The protein below binds the small molecule below.
Small molecule (SMILES): Oc1ccc(F)cc1O

Binding-site contacts:
Ligand atom O7 contacts residue ARG167 of chain 3.D at 3.1 Å (salt-bridge).
Ligand atom C4 contacts residue ILE171 of chain 3.D at 4.3 Å (hydrophobic).
Ligand atom C4 contacts residue GLU168 of chain 3.D at 4.1 Å.
Ligand atom C3 contacts residue PRO164 of chain 3.D at 3.9 Å (hydrophobic).
Ligand atom O7 contacts residue ALA153 of chain 3.D at 4.0 Å.
Ligand atom C4 contacts residue PRO164 of chain 3.D at 4.5 Å (hydrophobic).
Ligand atom F9 contacts residue GLU168 of chain 3.D at 3.4 Å.
Ligand atom C1 contacts residue ARG167 of chain 3.D at 3.4 Å.
Ligand atom C2 contacts residue ARG167 of chain 3.D at 3.8 Å.
Ligand atom C5 contacts residue ILE171 of chain 3.D at 4.0 Å (hydrophobic).
Ligand atom C3 contacts residue GLU168 of chain 3.D at 4.2 Å.
Ligand atom C5 contacts residue LEU158 of chain 3.D at 4.2 Å (hydrophobic).
Ligand atom C3 contacts residue ARG167 of chain 3.D at 3.9 Å.
Ligand atom F9 contacts residue ILE171 of chain 3.D at 3.4 Å.
Ligand atom C5 contacts residue ASN152 of chain 3.D at 4.5 Å.
Ligand atom C6 contacts residue ARG167 of chain 3.D at 3.8 Å.
Ligand atom O7 contacts residue ASN152 of chain 3.D at 4.5 Å.
Ligand atom C5 contacts residue ARG167 of chain 3.D at 3.7 Å.
Ligand atom O8 contacts residue PRO164 of chain 3.D at 3.6 Å.
Ligand atom C6 contacts residue ALA153 of chain 3.D at 4.4 Å (hydrophobic).
Ligand atom O8 contacts residue ARG167 of chain 3.D at 3.7 Å.
Ligand atom C2 contacts residue PRO164 of chain 3.D at 4.4 Å (hydrophobic).
Ligand atom C6 contacts residue LEU158 of chain 3.D at 4.2 Å (hydrophobic).
Ligand atom C4 contacts residue ARG167 of chain 3.D at 3.7 Å.
Ligand atom C6 contacts residue ASN152 of chain 3.D at 3.9 Å.
Ligand atom F9 contacts residue ARG167 of chain 3.D at 3.8 Å.
Ligand atom O7 contacts residue ASN159 of chain 3.D at 4.2 Å.

Sequence of chain 3.D:
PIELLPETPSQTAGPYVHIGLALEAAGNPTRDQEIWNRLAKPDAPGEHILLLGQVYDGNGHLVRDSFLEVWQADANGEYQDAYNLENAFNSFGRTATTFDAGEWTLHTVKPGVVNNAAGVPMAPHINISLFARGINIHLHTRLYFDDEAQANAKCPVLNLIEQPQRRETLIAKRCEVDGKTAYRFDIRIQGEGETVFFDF